Binding-site contacts:
Ligand atom O16 contacts residue GLN280 of chain 1.D at 2.9 Å (h-bond).
Ligand atom C29 contacts residue MET267 of chain 1.D at 3.6 Å (hydrophobic).
Ligand atom O27 contacts residue VAL287 of chain 1.D at 3.4 Å.
Ligand atom C30 contacts residue LEU229 of chain 1.D at 3.6 Å (hydrophobic).
Ligand atom C11 contacts residue MET267 of chain 1.D at 3.4 Å (hydrophobic).
Ligand atom C26 contacts residue MET267 of chain 1.D at 3.6 Å (hydrophobic).
Ligand atom C18 contacts residue GLY279 of chain 1.D at 3.4 Å.
Ligand atom C4 contacts residue MET267 of chain 1.D at 3.1 Å (hydrophobic).
Ligand atom C13 contacts residue MET267 of chain 1.D at 3.1 Å (hydrophobic).
Ligand atom C29 contacts residue GLU275 of chain 1.D at 3.6 Å.
Ligand atom C31 contacts residue LEU229 of chain 1.D at 3.5 Å (hydrophobic).
Ligand atom N7 contacts residue GLY279 of chain 1.D at 3.7 Å.
Ligand atom C26 contacts residue GLY279 of chain 1.D at 3.6 Å.
Ligand atom C24 contacts residue PHE283 of chain 1.D at 3.7 Å (hydrophobic).
Ligand atom C19 contacts residue MET267 of chain 1.D at 3.6 Å (hydrophobic).
Ligand atom C11 contacts residue GLY279 of chain 1.D at 3.2 Å.
Ligand atom C23 contacts residue PHE283 of chain 1.D at 3.5 Å (hydrophobic).
Ligand atom C18 contacts residue PHE283 of chain 1.D at 3.4 Å (hydrophobic).
Ligand atom C9 contacts residue PHE283 of chain 1.D at 3.5 Å (hydrophobic).
Ligand atom C13 contacts residue TYR247 of chain 1.D at 3.5 Å (hydrophobic).
Ligand atom C20 contacts residue MET267 of chain 1.D at 3.7 Å (hydrophobic).
Ligand atom C8 contacts residue GLY279 of chain 1.D at 3.3 Å.
Ligand atom N7 contacts residue TYR247 of chain 1.D at 2.8 Å (h-bond).
Ligand atom C32 contacts residue MET267 of chain 1.D at 3.6 Å (hydrophobic).
Ligand atom N2 contacts residue MET267 of chain 1.D at 3.4 Å (h-bond).
Ligand atom O17 contacts residue MET267 of chain 1.D at 3.1 Å (h-bond).
Ligand atom C5 contacts residue PHE250 of chain 1.D at 3.6 Å (hydrophobic).
Ligand atom C12 contacts residue PHE283 of chain 1.D at 3.6 Å (hydrophobic).
Ligand atom C5 contacts residue PHE283 of chain 1.D at 3.6 Å (hydrophobic).
Ligand atom C32 contacts residue GLU275 of chain 1.D at 3.3 Å.
Ligand atom C13 contacts residue PHE250 of chain 1.D at 3.6 Å (hydrophobic).
Ligand atom N7 contacts residue MET267 of chain 1.D at 3.2 Å.
Ligand atom N2 contacts residue GLY279 of chain 1.D at 3.5 Å (h-bond).
Ligand atom C23 contacts residue GLY282 of chain 1.D at 3.5 Å.
Ligand atom C12 contacts residue MET267 of chain 1.D at 3.2 Å (hydrophobic).
Ligand atom C8 contacts residue MET267 of chain 1.D at 3.4 Å (hydrophobic).
Ligand atom C11 contacts residue TYR247 of chain 1.D at 3.5 Å (hydrophobic).
Ligand atom N1 contacts residue PHE250 of chain 1.D at 3.5 Å.
Ligand atom C26 contacts residue TYR247 of chain 1.D at 3.3 Å (hydrophobic).
Ligand atom C4 contacts residue GLY279 of chain 1.D at 3.4 Å.

Sequence of chain 1.D:
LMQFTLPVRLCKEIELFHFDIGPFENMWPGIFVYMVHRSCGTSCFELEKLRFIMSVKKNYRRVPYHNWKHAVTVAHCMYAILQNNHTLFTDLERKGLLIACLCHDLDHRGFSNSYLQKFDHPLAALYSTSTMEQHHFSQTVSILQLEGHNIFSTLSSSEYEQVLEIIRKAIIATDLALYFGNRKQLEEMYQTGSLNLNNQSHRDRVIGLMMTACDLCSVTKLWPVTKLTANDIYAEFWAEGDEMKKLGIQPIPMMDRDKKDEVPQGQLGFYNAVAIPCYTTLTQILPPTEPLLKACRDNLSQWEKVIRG

This small molecule binds to this protein.
Small molecule (SMILES): COc1ccc(-n2c(CCN3C(=O)c4ccccc4C3=O)nc3ccccc3c2=O)cc1